Sequence of chain 1.A:
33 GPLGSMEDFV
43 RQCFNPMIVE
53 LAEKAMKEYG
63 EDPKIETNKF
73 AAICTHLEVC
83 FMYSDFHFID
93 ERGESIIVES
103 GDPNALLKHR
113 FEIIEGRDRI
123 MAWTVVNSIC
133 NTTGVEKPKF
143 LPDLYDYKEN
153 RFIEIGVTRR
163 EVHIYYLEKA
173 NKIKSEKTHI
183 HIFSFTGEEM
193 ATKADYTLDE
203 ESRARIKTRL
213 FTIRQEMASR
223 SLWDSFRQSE

Binding-site contacts:
Ligand atom C11 contacts residue TYR61 of chain 1.A at 3.6 Å (hydrophobic).
Ligand atom C09 contacts residue ILE75 of chain 1.A at 3.7 Å (hydrophobic).
Ligand atom O30 contacts residue HIS78 of chain 1.A at 3.2 Å (h-bond).
Ligand atom O01 contacts residue MN1 of chain 1.B at 2.2 Å.
Ligand atom O01 contacts residue MN1 of chain 1.C at 2.2 Å.
Ligand atom C26 contacts residue ALA74 of chain 1.A at 3.8 Å (hydrophobic).
Ligand atom C29 contacts residue HIS78 of chain 1.A at 3.2 Å.
Ligand atom C02 contacts residue GLU117 of chain 1.A at 3.5 Å.
Ligand atom N24 contacts residue ARG161 of chain 1.A at 3.3 Å (salt-bridge).
Ligand atom C29 contacts residue GLU156 of chain 1.A at 3.9 Å.
Ligand atom C09 contacts residue ALA57 of chain 1.A at 3.7 Å (hydrophobic).
Ligand atom N25 contacts residue ARG161 of chain 1.A at 3.1 Å (salt-bridge).
Ligand atom C21 contacts residue ALA74 of chain 1.A at 3.8 Å (hydrophobic).
Ligand atom C29 contacts residue LYS171 of chain 1.A at 3.5 Å.
Ligand atom C03 contacts residue MN1 of chain 1.C at 3.4 Å.
Ligand atom N22 contacts residue LYS71 of chain 1.A at 3.4 Å.
Ligand atom O30 contacts residue ILE157 of chain 1.A at 3.3 Å (h-bond).
Ligand atom C02 contacts residue HIS78 of chain 1.A at 3.1 Å.
Ligand atom N25 contacts residue ALA74 of chain 1.A at 3.1 Å.
Ligand atom O01 contacts residue HIS78 of chain 1.A at 3.0 Å (h-bond).
Ligand atom C02 contacts residue MN1 of chain 1.C at 3.1 Å.
Ligand atom O01 contacts residue ASP145 of chain 1.A at 3.1 Å (salt-bridge).
Ligand atom C02 contacts residue MN1 of chain 1.B at 3.0 Å.
Ligand atom N23 contacts residue LYS71 of chain 1.A at 3.5 Å.
Ligand atom O01 contacts residue GLU156 of chain 1.A at 3.2 Å (salt-bridge).
Ligand atom N28 contacts residue HIS78 of chain 1.A at 4.0 Å.
Ligand atom O01 contacts residue GLU117 of chain 1.A at 3.2 Å (salt-bridge).
Ligand atom C10 contacts residue TYR61 of chain 1.A at 3.9 Å (hydrophobic).
Ligand atom C10 contacts residue MET58 of chain 1.A at 4.0 Å (hydrophobic).
Ligand atom C09 contacts residue MET58 of chain 1.A at 4.0 Å (hydrophobic).
Ligand atom C03 contacts residue HIS78 of chain 1.A at 3.6 Å.
Ligand atom C08 contacts residue ILE75 of chain 1.A at 3.5 Å (hydrophobic).
Ligand atom N24 contacts residue LYS71 of chain 1.A at 3.9 Å.
Ligand atom C10 contacts residue ALA57 of chain 1.A at 3.5 Å (hydrophobic).
Ligand atom C29 contacts residue MN1 of chain 1.B at 2.9 Å.
Ligand atom O30 contacts residue MN1 of chain 1.B at 2.3 Å.
Ligand atom N24 contacts residue ALA74 of chain 1.A at 3.9 Å.
Ligand atom O30 contacts residue GLU156 of chain 1.A at 3.1 Å (salt-bridge).
Ligand atom O30 contacts residue LYS171 of chain 1.A at 2.7 Å (salt-bridge).
Ligand atom C03 contacts residue GLU117 of chain 1.A at 3.1 Å.

The protein below binds the small molecule below.
Small molecule (SMILES): O=c1[nH]c(-c2ccc(-c3nnn[nH]3)cc2)c(Cc2cccc3ccccc23)cc1O